Sequence of chain 2.A:
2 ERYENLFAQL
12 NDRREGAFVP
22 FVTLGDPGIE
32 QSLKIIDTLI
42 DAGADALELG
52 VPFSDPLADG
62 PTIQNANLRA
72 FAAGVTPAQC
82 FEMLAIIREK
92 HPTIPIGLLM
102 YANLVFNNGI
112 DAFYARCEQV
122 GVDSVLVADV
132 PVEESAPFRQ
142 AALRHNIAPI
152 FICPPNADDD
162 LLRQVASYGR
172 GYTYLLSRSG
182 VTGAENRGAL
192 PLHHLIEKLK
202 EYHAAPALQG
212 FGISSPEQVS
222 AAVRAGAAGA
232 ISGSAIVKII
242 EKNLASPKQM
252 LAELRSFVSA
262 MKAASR

A small-molecule ligand and the protein it binds are described below.
Small molecule (SMILES): O=P(O)(O)OC[C@H](O)CO

Binding-site contacts:
Ligand atom C1 contacts residue GLU49 of chain 2.A at 3.5 Å.
Ligand atom O3P contacts residue GLY213 of chain 2.A at 3.7 Å.
Ligand atom P contacts residue GLY213 of chain 2.A at 3.9 Å.
Ligand atom O3P contacts residue SER233 of chain 2.A at 4.0 Å.
Ligand atom C3 contacts residue TYR175 of chain 2.A at 3.5 Å (hydrophobic).
Ligand atom P contacts residue PHE212 of chain 2.A at 4.0 Å.
Ligand atom C3 contacts residue IDM1 of chain 2.D at 3.7 Å.
Ligand atom O3P contacts residue SER235 of chain 2.A at 3.3 Å (h-bond).
Ligand atom P contacts residue GLY234 of chain 2.A at 3.8 Å.
Ligand atom O3P contacts residue GLY234 of chain 2.A at 3.0 Å (h-bond).
Ligand atom C3 contacts residue THR183 of chain 2.A at 3.5 Å.
Ligand atom C2 contacts residue IDM1 of chain 2.D at 2.6 Å.
Ligand atom O1 contacts residue TYR175 of chain 2.A at 3.0 Å (h-bond).
Ligand atom O4P contacts residue PHE212 of chain 2.A at 3.3 Å.
Ligand atom O4P contacts residue SER235 of chain 2.A at 3.9 Å.
Ligand atom O2 contacts residue IDM1 of chain 2.D at 2.6 Å.
Ligand atom O4P contacts residue THR183 of chain 2.A at 3.6 Å.
Ligand atom P contacts residue SER235 of chain 2.A at 3.5 Å.
Ligand atom O2P contacts residue THR183 of chain 2.A at 3.6 Å.
Ligand atom O1P contacts residue GLY234 of chain 2.A at 3.9 Å.
Ligand atom C1 contacts residue IDM1 of chain 2.D at 1.5 Å.
Ligand atom O2 contacts residue THR183 of chain 2.A at 3.5 Å.
Ligand atom C2 contacts residue GLY234 of chain 2.A at 4.1 Å.
Ligand atom O2 contacts residue GLY234 of chain 2.A at 3.9 Å.
Ligand atom O1 contacts residue GLU49 of chain 2.A at 2.6 Å (salt-bridge).
Ligand atom O2P contacts residue ILE64 of chain 2.A at 3.5 Å.
Ligand atom O1 contacts residue IDM1 of chain 2.D at 2.3 Å (h-bond).
Ligand atom O4P contacts residue GLY213 of chain 2.A at 3.0 Å (h-bond).
Ligand atom O4P contacts residue GLY184 of chain 2.A at 3.0 Å (h-bond).
Ligand atom O1P contacts residue PHE212 of chain 2.A at 3.3 Å (h-bond).
Ligand atom C1 contacts residue TYR175 of chain 2.A at 3.2 Å (hydrophobic).
Ligand atom O2P contacts residue GLY234 of chain 2.A at 3.5 Å.
Ligand atom O3P contacts residue ILE214 of chain 2.A at 4.1 Å.
Ligand atom P contacts residue GLY184 of chain 2.A at 4.1 Å.
Ligand atom C2 contacts residue THR183 of chain 2.A at 4.0 Å.
Ligand atom O2 contacts residue ILE64 of chain 2.A at 3.1 Å.
Ligand atom O1 contacts residue ILE232 of chain 2.A at 3.4 Å.
Ligand atom C2 contacts residue TYR175 of chain 2.A at 3.9 Å (hydrophobic).
Ligand atom O2P contacts residue SER235 of chain 2.A at 2.7 Å (h-bond).
Ligand atom C3 contacts residue PHE212 of chain 2.A at 3.5 Å (hydrophobic).